Binding-site contacts:
Ligand atom C7 contacts residue ASN271 of chain 2.D at 3.8 Å.
Ligand atom C1 contacts residue ILE292 of chain 2.D at 4.3 Å (hydrophobic).
Ligand atom N2 contacts residue ASN271 of chain 2.D at 2.8 Å (h-bond).
Ligand atom C4 contacts residue ASN271 of chain 2.D at 4.2 Å.
Ligand atom O5 contacts residue ILE292 of chain 2.D at 3.2 Å.
Ligand atom C5 contacts residue ASN271 of chain 2.D at 3.7 Å.
Ligand atom C2 contacts residue ASN271 of chain 2.D at 2.5 Å.
Ligand atom O5 contacts residue ASN271 of chain 2.D at 2.4 Å (h-bond).
Ligand atom C6 contacts residue ILE292 of chain 2.D at 3.5 Å (hydrophobic).
Ligand atom C5 contacts residue ILE292 of chain 2.D at 4.0 Å (hydrophobic).
Ligand atom C8 contacts residue ASN271 of chain 2.D at 4.2 Å.
Ligand atom O6 contacts residue ILE292 of chain 2.D at 3.6 Å.
Ligand atom C3 contacts residue ASN271 of chain 2.D at 3.8 Å.
Ligand atom C1 contacts residue ASN271 of chain 2.D at 1.4 Å.

Sequence of chain 2.D:
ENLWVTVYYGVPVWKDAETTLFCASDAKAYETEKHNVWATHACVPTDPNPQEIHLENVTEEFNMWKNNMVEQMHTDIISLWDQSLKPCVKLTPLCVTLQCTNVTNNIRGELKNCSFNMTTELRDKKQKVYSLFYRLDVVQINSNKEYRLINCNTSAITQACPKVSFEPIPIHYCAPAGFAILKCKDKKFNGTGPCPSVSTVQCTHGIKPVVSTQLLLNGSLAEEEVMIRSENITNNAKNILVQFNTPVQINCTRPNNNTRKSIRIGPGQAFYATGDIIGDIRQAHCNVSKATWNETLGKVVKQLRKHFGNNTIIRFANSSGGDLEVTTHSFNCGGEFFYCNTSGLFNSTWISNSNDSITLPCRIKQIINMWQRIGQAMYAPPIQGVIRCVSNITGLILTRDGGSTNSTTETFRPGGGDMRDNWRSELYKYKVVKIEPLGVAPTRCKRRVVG

A small-molecule ligand and the protein it binds are described below.
Small molecule (SMILES): CC(=O)N[C@H]1[C@H](O[C@H]2[C@H](O)[C@@H](NC(C)=O)CO[C@@H]2CO)O[C@H](CO)[C@@H](O[C@@H]2O[C@H](CO[C@H]3O[C@H](CO[C@H]4O[C@H](CO)[C@@H](O)[C@H](O)[C@@H]4O)[C@@H](O)[C@H](O)[C@@H]3O)[C@@H](O)[C@H](O[C@H]3O[C@H](CO)[C@@H](O)[C@H](O)[C@@H]3O)[C@@H]2O)[C@@H]1O